Binding-site contacts:
Ligand atom O1 contacts residue MET121 of chain 2.A at 4.0 Å.
Ligand atom C5 contacts residue SER458 of chain 2.A at 4.2 Å.
Ligand atom C3 contacts residue TYR297 of chain 2.A at 4.0 Å (hydrophobic).
Ligand atom C12 contacts residue LEU174 of chain 2.A at 4.1 Å (hydrophobic).
Ligand atom C6 contacts residue ILE304 of chain 2.A at 4.2 Å (hydrophobic).
Ligand atom C8 contacts residue TYR297 of chain 2.A at 4.2 Å (hydrophobic).
Ligand atom C2 contacts residue TYR297 of chain 2.A at 3.4 Å (hydrophobic).
Ligand atom C14 contacts residue VAL460 of chain 2.A at 4.0 Å (hydrophobic).
Ligand atom C7 contacts residue ILE304 of chain 2.A at 3.8 Å (hydrophobic).
Ligand atom C8 contacts residue PHE171 of chain 2.A at 3.3 Å (hydrophobic).
Ligand atom C4 contacts residue TYR297 of chain 2.A at 3.6 Å (hydrophobic).
Ligand atom C13 contacts residue LEU174 of chain 2.A at 4.3 Å (hydrophobic).
Ligand atom C14 contacts residue TRP178 of chain 2.A at 3.6 Å (hydrophobic).
Ligand atom C12 contacts residue MET121 of chain 2.A at 4.1 Å (hydrophobic).
Ligand atom C7 contacts residue CYS302 of chain 2.A at 2.8 Å (hydrophobic).
Ligand atom C16 contacts residue PHE466 of chain 2.A at 4.3 Å (hydrophobic).
Ligand atom C9 contacts residue ILE304 of chain 2.A at 4.2 Å (hydrophobic).
Ligand atom C6 contacts residue CYS302 of chain 2.A at 3.3 Å (hydrophobic).
Ligand atom C2 contacts residue GLN293 of chain 2.A at 4.3 Å.
Ligand atom C5 contacts residue TYR297 of chain 2.A at 4.0 Å (hydrophobic).
Ligand atom C16 contacts residue CYS303 of chain 2.A at 3.5 Å (hydrophobic).
Ligand atom C14 contacts residue LEU174 of chain 2.A at 4.1 Å (hydrophobic).
Ligand atom C14 contacts residue MET175 of chain 2.A at 4.3 Å (hydrophobic).
Ligand atom O1 contacts residue VAL460 of chain 2.A at 4.0 Å.
Ligand atom C15 contacts residue TRP178 of chain 2.A at 3.8 Å (hydrophobic).
Ligand atom C6 contacts residue SER458 of chain 2.A at 4.1 Å.
Ligand atom N contacts residue TYR297 of chain 2.A at 4.2 Å.
Ligand atom O contacts residue TYR297 of chain 2.A at 4.3 Å.
Ligand atom C6 contacts residue TYR297 of chain 2.A at 3.8 Å (hydrophobic).
Ligand atom C11 contacts residue MET121 of chain 2.A at 3.6 Å (hydrophobic).
Ligand atom C4 contacts residue SER458 of chain 2.A at 3.9 Å.
Ligand atom C13 contacts residue VAL460 of chain 2.A at 4.2 Å (hydrophobic).
Ligand atom C15 contacts residue MET175 of chain 2.A at 3.6 Å (hydrophobic).
Ligand atom C8 contacts residue CYS302 of chain 2.A at 1.6 Å (hydrophobic).
Ligand atom C10 contacts residue MET121 of chain 2.A at 4.1 Å (hydrophobic).
Ligand atom O1 contacts residue LEU174 of chain 2.A at 3.5 Å.
Ligand atom O contacts residue MET121 of chain 2.A at 3.6 Å.
Ligand atom C9 contacts residue CYS302 of chain 2.A at 4.1 Å (hydrophobic).
Ligand atom C12 contacts residue VAL460 of chain 2.A at 4.1 Å (hydrophobic).
Ligand atom C17 contacts residue CYS303 of chain 2.A at 3.8 Å (hydrophobic).

Sequence of chain 2.A:
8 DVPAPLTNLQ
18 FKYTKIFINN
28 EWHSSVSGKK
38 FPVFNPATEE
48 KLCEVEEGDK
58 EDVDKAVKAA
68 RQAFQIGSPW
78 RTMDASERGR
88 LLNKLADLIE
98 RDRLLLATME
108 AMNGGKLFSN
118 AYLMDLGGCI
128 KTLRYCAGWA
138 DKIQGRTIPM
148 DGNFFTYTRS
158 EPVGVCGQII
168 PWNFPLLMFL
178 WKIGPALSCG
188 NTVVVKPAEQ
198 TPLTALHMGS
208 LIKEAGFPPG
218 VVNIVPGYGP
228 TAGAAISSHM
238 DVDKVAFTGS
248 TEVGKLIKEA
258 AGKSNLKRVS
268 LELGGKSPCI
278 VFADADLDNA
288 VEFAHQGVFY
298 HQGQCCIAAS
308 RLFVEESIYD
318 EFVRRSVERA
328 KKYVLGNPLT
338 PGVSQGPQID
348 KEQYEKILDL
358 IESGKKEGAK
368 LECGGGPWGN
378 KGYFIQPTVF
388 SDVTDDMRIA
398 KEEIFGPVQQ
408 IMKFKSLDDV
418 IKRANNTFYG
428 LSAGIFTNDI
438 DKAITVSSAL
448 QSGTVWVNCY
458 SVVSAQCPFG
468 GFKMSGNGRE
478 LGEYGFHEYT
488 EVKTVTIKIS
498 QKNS

This protein binds this small molecule.
Small molecule (SMILES): CCCCCC(=O)N1C[C@@H](C)c2c1cc(O)c1ccccc21